Sequence of chain 1.B:
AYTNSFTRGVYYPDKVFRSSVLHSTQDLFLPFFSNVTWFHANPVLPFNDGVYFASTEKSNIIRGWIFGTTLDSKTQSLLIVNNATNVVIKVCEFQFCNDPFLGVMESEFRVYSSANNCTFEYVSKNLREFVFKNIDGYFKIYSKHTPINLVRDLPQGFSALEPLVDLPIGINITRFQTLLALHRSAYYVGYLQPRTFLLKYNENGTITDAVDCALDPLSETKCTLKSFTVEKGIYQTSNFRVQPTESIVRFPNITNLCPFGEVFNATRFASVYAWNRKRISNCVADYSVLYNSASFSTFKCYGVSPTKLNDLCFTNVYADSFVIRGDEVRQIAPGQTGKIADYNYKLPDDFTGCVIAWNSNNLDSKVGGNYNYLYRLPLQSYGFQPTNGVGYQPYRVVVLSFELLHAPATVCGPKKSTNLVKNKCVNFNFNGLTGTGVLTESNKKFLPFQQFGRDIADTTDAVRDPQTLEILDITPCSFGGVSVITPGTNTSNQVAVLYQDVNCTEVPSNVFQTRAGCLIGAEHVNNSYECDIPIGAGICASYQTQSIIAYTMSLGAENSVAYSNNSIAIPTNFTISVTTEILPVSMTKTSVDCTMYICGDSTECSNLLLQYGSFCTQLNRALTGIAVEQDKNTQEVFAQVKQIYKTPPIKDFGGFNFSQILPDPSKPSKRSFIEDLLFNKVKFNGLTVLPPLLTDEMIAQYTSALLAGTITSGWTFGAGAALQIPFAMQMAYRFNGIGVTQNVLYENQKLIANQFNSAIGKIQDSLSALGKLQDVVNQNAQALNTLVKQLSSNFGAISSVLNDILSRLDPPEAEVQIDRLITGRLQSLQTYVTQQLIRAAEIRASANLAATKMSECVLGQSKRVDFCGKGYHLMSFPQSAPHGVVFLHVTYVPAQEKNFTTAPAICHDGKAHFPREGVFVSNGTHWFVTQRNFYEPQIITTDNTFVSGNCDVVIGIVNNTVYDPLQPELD

Binding-site contacts:
Ligand atom O7 contacts residue ASN709 of chain 1.A at 3.3 Å (h-bond).
Ligand atom O5 contacts residue ASN709 of chain 1.A at 2.2 Å (h-bond).
Ligand atom C8 contacts residue GLY1131 of chain 1.A at 3.9 Å.
Ligand atom C1 contacts residue ASP796 of chain 1.B at 3.9 Å.
Ligand atom O7 contacts residue ASP796 of chain 1.B at 4.3 Å.
Ligand atom O5 contacts residue ASP796 of chain 1.B at 3.7 Å.
Ligand atom C8 contacts residue ILE1130 of chain 1.A at 4.2 Å (hydrophobic).
Ligand atom C2 contacts residue ASN709 of chain 1.A at 2.7 Å.
Ligand atom C5 contacts residue ASN709 of chain 1.A at 3.5 Å.
Ligand atom C7 contacts residue ASN709 of chain 1.A at 3.4 Å.
Ligand atom C3 contacts residue ASN709 of chain 1.A at 3.9 Å.
Ligand atom C4 contacts residue ASN709 of chain 1.A at 4.3 Å.
Ligand atom N2 contacts residue ASN709 of chain 1.A at 3.2 Å (h-bond).
Ligand atom C1 contacts residue ASN709 of chain 1.A at 1.4 Å.

The protein below binds the small molecule below.
Small molecule (SMILES): CC(=O)N[C@@H]1[C@@H](O)[C@H](O)[C@@H](CO)O[C@H]1O

Sequence of chain 1.A:
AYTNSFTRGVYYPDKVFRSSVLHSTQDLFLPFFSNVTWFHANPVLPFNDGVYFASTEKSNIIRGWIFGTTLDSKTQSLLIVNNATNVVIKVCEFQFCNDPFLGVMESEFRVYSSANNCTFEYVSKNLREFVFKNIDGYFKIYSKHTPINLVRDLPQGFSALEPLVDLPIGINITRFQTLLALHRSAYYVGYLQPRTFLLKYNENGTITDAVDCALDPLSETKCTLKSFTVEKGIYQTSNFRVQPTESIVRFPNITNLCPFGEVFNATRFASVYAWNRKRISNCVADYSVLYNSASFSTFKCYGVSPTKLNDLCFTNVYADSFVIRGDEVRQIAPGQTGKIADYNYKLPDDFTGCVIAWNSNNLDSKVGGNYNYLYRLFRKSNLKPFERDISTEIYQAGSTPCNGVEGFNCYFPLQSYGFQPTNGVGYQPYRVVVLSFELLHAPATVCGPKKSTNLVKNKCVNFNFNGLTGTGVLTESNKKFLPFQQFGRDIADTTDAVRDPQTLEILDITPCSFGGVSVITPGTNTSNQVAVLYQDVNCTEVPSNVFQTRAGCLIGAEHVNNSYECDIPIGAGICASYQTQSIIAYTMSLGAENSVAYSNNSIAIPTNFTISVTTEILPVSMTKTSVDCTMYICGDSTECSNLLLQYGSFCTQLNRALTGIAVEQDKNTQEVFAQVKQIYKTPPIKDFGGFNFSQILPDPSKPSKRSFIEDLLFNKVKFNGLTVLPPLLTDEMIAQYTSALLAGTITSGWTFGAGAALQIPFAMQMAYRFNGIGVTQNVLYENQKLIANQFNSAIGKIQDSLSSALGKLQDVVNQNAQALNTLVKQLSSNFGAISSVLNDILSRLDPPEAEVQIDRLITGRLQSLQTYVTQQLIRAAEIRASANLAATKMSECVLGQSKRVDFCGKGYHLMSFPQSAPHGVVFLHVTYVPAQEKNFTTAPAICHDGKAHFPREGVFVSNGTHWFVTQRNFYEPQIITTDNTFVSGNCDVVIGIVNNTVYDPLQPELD